Binding-site contacts:
Ligand atom O2A contacts residue GLY250 of chain 1.E at 3.3 Å.
Ligand atom PB contacts residue MG1 of chain 1.Z at 3.4 Å.
Ligand atom O1B contacts residue THR252 of chain 1.E at 3.5 Å (h-bond).
Ligand atom O1B contacts residue MG1 of chain 1.Z at 2.1 Å.
Ligand atom O2A contacts residue LYS251 of chain 1.E at 3.3 Å (salt-bridge).
Ligand atom C8 contacts residue THR249 of chain 1.E at 3.8 Å.
Ligand atom N1 contacts residue ASP205 of chain 1.E at 3.5 Å (salt-bridge).
Ligand atom N3 contacts residue HIS384 of chain 1.E at 3.2 Å.
Ligand atom PA contacts residue MG1 of chain 1.Z at 3.6 Å.
Ligand atom O3B contacts residue GLY248 of chain 1.E at 2.6 Å (h-bond).
Ligand atom C8 contacts residue GLY248 of chain 1.E at 3.7 Å.
Ligand atom O1A contacts residue MG1 of chain 1.Z at 3.3 Å.
Ligand atom O2A contacts residue LEU253 of chain 1.E at 3.7 Å.
Ligand atom C8 contacts residue GLY250 of chain 1.E at 3.7 Å.
Ligand atom C2 contacts residue ASP205 of chain 1.E at 3.2 Å.
Ligand atom N1 contacts residue GLY207 of chain 1.E at 3.8 Å.
Ligand atom O2B contacts residue THR249 of chain 1.E at 2.7 Å (h-bond).
Ligand atom O3B contacts residue PRO247 of chain 1.E at 3.6 Å.
Ligand atom N7 contacts residue GLY250 of chain 1.E at 3.6 Å.
Ligand atom O3A contacts residue GLY248 of chain 1.E at 3.4 Å.
Ligand atom O2A contacts residue THR252 of chain 1.E at 3.1 Å (h-bond).
Ligand atom O3A contacts residue GLY250 of chain 1.E at 3.4 Å (h-bond).
Ligand atom N1 contacts residue ILE380 of chain 1.E at 3.8 Å.
Ligand atom N3 contacts residue LEU253 of chain 1.E at 3.8 Å.
Ligand atom PG contacts residue MG1 of chain 1.Z at 3.5 Å.
Ligand atom O2B contacts residue GLY248 of chain 1.E at 3.4 Å (h-bond).
Ligand atom O1B contacts residue LYS251 of chain 1.E at 3.5 Å (salt-bridge).
Ligand atom N6 contacts residue GLY207 of chain 1.E at 3.4 Å (h-bond).
Ligand atom O2A contacts residue MG1 of chain 1.Z at 3.2 Å.
Ligand atom O4' contacts residue ALA409 of chain 1.E at 3.6 Å.
Ligand atom N7 contacts residue THR249 of chain 1.E at 3.2 Å (h-bond).
Ligand atom O3G contacts residue PRO247 of chain 1.E at 3.8 Å.
Ligand atom O2' contacts residue HIS384 of chain 1.E at 3.7 Å.
Ligand atom O2B contacts residue GLY250 of chain 1.E at 2.5 Å (h-bond).
Ligand atom PB contacts residue THR249 of chain 1.E at 3.8 Å.
Ligand atom O2B contacts residue LYS251 of chain 1.E at 3.1 Å (salt-bridge).
Ligand atom PB contacts residue GLY248 of chain 1.E at 3.4 Å.
Ligand atom O2G contacts residue MG1 of chain 1.Z at 2.1 Å.
Ligand atom PB contacts residue GLY250 of chain 1.E at 3.5 Å.
Ligand atom PG contacts residue GLY248 of chain 1.E at 3.8 Å.

Sequence of chain 1.E:
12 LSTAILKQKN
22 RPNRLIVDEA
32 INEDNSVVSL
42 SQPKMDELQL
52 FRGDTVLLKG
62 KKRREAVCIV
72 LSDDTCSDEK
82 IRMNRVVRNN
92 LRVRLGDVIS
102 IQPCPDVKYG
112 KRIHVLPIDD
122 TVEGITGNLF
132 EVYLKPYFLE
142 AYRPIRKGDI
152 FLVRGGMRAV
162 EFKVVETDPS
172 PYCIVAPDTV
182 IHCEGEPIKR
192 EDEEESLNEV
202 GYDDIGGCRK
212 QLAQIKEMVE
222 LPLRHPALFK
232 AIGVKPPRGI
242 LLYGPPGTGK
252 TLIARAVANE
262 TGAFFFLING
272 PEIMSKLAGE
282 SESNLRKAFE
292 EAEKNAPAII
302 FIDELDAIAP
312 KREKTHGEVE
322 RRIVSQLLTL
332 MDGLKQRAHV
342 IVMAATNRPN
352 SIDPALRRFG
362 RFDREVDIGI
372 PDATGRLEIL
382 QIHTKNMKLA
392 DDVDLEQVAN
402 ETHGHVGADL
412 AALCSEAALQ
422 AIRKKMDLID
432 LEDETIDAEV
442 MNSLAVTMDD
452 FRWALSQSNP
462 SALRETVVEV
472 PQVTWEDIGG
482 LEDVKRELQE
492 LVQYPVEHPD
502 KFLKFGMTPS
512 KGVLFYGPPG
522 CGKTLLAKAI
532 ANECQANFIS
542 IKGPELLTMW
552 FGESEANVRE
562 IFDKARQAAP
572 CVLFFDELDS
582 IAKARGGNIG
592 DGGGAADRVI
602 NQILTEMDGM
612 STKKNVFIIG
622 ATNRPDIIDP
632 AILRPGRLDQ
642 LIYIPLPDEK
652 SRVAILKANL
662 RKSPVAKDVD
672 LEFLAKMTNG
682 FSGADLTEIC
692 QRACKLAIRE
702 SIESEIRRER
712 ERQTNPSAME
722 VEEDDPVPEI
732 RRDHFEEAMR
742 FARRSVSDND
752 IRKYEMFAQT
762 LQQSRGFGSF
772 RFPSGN

The protein below binds the small molecule below.
Small molecule (SMILES): Nc1ncnc2c1ncn2[C@@H]1O[C@H](COP(=O)(O)OP(=O)(O)OP(O)(O)=S)[C@@H](O)[C@H]1O